Sequence of chain 20.E:
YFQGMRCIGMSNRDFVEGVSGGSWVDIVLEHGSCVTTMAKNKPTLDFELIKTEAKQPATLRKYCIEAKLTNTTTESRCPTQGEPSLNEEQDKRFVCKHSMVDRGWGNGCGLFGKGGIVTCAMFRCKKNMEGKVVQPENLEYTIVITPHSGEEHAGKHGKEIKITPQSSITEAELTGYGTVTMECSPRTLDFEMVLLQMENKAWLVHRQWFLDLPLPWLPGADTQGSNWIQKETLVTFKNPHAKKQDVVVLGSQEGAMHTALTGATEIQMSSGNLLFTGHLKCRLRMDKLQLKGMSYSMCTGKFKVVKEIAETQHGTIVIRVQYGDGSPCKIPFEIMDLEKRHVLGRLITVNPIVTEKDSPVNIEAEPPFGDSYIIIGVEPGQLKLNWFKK

Binding-site contacts:
Ligand atom C6 contacts residue NAG1 of chain 20.Z at 3.4 Å.
Ligand atom C7 contacts residue ASN75 of chain 20.E at 2.8 Å.
Ligand atom C2 contacts residue ASN75 of chain 20.E at 2.6 Å.
Ligand atom C3 contacts residue NAG1 of chain 20.Z at 3.3 Å.
Ligand atom C8 contacts residue ASN75 of chain 20.E at 3.0 Å.
Ligand atom C5 contacts residue NAG1 of chain 20.Z at 3.7 Å.
Ligand atom C8 contacts residue PHE98 of chain 20.E at 3.6 Å (hydrophobic).
Ligand atom N2 contacts residue ASN75 of chain 20.E at 3.0 Å (h-bond).
Ligand atom C5 contacts residue ASN75 of chain 20.E at 3.2 Å.
Ligand atom C7 contacts residue MET126 of chain 20.E at 3.8 Å (hydrophobic).
Ligand atom O4 contacts residue NAG1 of chain 20.Z at 1.6 Å.
Ligand atom C6 contacts residue THR48 of chain 20.F at 4.4 Å.
Ligand atom C1 contacts residue ASN75 of chain 20.E at 1.3 Å.
Ligand atom O5 contacts residue THR48 of chain 20.F at 4.0 Å.
Ligand atom C4 contacts residue NAG1 of chain 20.Z at 2.9 Å.
Ligand atom C3 contacts residue ASN75 of chain 20.E at 3.5 Å.
Ligand atom O5 contacts residue ASN75 of chain 20.E at 2.1 Å (h-bond).
Ligand atom O6 contacts residue CYS45 of chain 20.F at 3.4 Å (h-bond).
Ligand atom C8 contacts residue MET126 of chain 20.E at 3.7 Å (hydrophobic).
Ligand atom C4 contacts residue ASN75 of chain 20.E at 4.0 Å.
Ligand atom C2 contacts residue NAG1 of chain 20.Z at 4.1 Å.
Ligand atom O7 contacts residue MET126 of chain 20.E at 3.1 Å.
Ligand atom O6 contacts residue THR48 of chain 20.F at 4.0 Å.
Ligand atom C6 contacts residue ASN75 of chain 20.E at 3.8 Å.
Ligand atom C6 contacts residue CYS45 of chain 20.F at 4.4 Å (hydrophobic).
Ligand atom O6 contacts residue ASN75 of chain 20.E at 3.8 Å.
Ligand atom O3 contacts residue NAG1 of chain 20.Z at 2.4 Å (h-bond).
Ligand atom O6 contacts residue NAG1 of chain 20.Z at 4.1 Å.
Ligand atom O7 contacts residue ASN75 of chain 20.E at 3.2 Å (h-bond).
Ligand atom O6 contacts residue GLU46 of chain 20.F at 3.8 Å.

Sequence of chain 20.F:
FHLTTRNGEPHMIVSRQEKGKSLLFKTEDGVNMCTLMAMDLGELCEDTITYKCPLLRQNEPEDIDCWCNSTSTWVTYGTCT

A small-molecule ligand and the protein it binds are described below.
Small molecule (SMILES): CC(=O)N[C@@H]1[C@@H](O)[C@H](O)[C@@H](CO)O[C@H]1O